Binding-site contacts:
Ligand atom C5' contacts residue LYS131 of chain 15.C at 4.2 Å.
Ligand atom C2 contacts residue ARG12 of chain 11.D at 4.5 Å.
Ligand atom OP1 contacts residue VAL14 of chain 11.D at 3.4 Å.
Ligand atom C4' contacts residue ARG12 of chain 11.D at 3.6 Å.
Ligand atom OP1 contacts residue SER73 of chain 15.C at 3.2 Å (h-bond).
Ligand atom OP1 contacts residue TRP75 of chain 15.C at 3.9 Å.
Ligand atom P contacts residue TYR111 of chain 11.D at 4.5 Å.
Ligand atom O2' contacts residue VAL14 of chain 11.D at 4.3 Å.
Ligand atom C5' contacts residue ARG12 of chain 11.D at 4.3 Å.
Ligand atom O5' contacts residue TYR111 of chain 11.D at 4.4 Å.
Ligand atom O3' contacts residue TRP75 of chain 15.C at 3.6 Å.
Ligand atom O5' contacts residue LYS131 of chain 15.C at 3.3 Å.
Ligand atom O2' contacts residue ARG12 of chain 11.D at 3.6 Å.
Ligand atom O2' contacts residue THR13 of chain 11.D at 3.7 Å.
Ligand atom C1' contacts residue ARG12 of chain 11.D at 3.9 Å.
Ligand atom OP2 contacts residue SER73 of chain 15.C at 4.0 Å.
Ligand atom P contacts residue TRP75 of chain 15.C at 4.3 Å.
Ligand atom O4' contacts residue ARG12 of chain 11.D at 4.0 Å.
Ligand atom C4' contacts residue TRP75 of chain 15.C at 4.5 Å (hydrophobic).
Ligand atom P contacts residue SER73 of chain 15.C at 4.1 Å.
Ligand atom OP1 contacts residue THR176 of chain 15.C at 3.4 Å (h-bond).
Ligand atom O2' contacts residue TYR111 of chain 11.D at 4.3 Å.
Ligand atom O3' contacts residue THR13 of chain 11.D at 4.4 Å.
Ligand atom OP1 contacts residue TYR111 of chain 11.D at 3.6 Å (h-bond).
Ligand atom O2' contacts residue ASP11 of chain 11.D at 3.5 Å.
Ligand atom O2 contacts residue ARG12 of chain 11.D at 3.6 Å.
Ligand atom O5' contacts residue ARG12 of chain 11.D at 4.1 Å.

Sequence of chain 15.C:
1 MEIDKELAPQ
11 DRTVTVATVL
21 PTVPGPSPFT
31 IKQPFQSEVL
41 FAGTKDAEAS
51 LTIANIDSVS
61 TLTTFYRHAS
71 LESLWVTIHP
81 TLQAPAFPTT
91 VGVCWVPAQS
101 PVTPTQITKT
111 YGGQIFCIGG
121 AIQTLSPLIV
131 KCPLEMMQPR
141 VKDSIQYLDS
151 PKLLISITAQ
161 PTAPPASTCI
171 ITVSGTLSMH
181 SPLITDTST

Sequence of chain 11.D:
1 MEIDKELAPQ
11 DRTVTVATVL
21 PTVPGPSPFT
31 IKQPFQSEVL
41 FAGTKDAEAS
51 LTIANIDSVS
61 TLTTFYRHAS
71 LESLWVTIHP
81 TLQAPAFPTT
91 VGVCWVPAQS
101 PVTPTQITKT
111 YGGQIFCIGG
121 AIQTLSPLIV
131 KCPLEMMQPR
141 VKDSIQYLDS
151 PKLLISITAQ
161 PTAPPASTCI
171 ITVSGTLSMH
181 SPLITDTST

This small molecule binds to this protein.
Small molecule (SMILES): Nc1ccn([C@@H]2O[C@H](CO[P](=O)(O)O[C@H]3[C@@H](O)[C@H](n4ccc(N)nc4=O)O[C@@H]3CO[P](=O)(O)O[C@H]3[C@@H](O)[C@H](n4ccc(N)nc4=O)O[C@@H]3CO)[C@@H](O)[C@H]2O)c(=O)n1